Sequence of chain 1.F:
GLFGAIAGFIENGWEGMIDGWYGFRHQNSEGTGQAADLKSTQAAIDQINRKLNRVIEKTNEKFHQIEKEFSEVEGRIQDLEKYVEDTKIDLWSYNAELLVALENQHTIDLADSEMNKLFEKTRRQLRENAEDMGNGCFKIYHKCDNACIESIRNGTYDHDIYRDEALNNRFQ

A protein and the small-molecule ligand that binds it are described below.
Small molecule (SMILES): CC(=O)N[C@@H]1[C@@H](O)[C@H](O)[C@@H](CO)O[C@H]1O

Binding-site contacts:
Ligand atom C1 contacts residue GLU150 of chain 1.F at 3.5 Å.
Ligand atom O1 contacts residue SER151 of chain 1.F at 3.1 Å (h-bond).
Ligand atom O5 contacts residue GLU150 of chain 1.F at 3.2 Å.
Ligand atom C8 contacts residue THR156 of chain 1.F at 4.2 Å.
Ligand atom O5 contacts residue ALA147 of chain 1.F at 4.0 Å.
Ligand atom O6 contacts residue GLU150 of chain 1.F at 3.8 Å.
Ligand atom C8 contacts residue ASN154 of chain 1.F at 4.2 Å.
Ligand atom O7 contacts residue ASN154 of chain 1.F at 3.8 Å.
Ligand atom C7 contacts residue THR156 of chain 1.F at 4.2 Å.
Ligand atom O5 contacts residue SER151 of chain 1.F at 3.7 Å.
Ligand atom N2 contacts residue THR156 of chain 1.F at 3.3 Å.
Ligand atom C2 contacts residue ASN154 of chain 1.F at 3.8 Å.
Ligand atom N2 contacts residue ASN154 of chain 1.F at 2.9 Å (h-bond).
Ligand atom C2 contacts residue GLU150 of chain 1.F at 4.4 Å.
Ligand atom C1 contacts residue ASN154 of chain 1.F at 3.8 Å.
Ligand atom O1 contacts residue THR156 of chain 1.F at 3.6 Å.
Ligand atom C2 contacts residue THR156 of chain 1.F at 3.9 Å.
Ligand atom C6 contacts residue ALA147 of chain 1.F at 4.0 Å (hydrophobic).
Ligand atom C5 contacts residue ALA147 of chain 1.F at 4.2 Å (hydrophobic).
Ligand atom O1 contacts residue ASN154 of chain 1.F at 3.0 Å (h-bond).
Ligand atom C1 contacts residue SER151 of chain 1.F at 3.6 Å.
Ligand atom C7 contacts residue ASN154 of chain 1.F at 3.6 Å.
Ligand atom C3 contacts residue THR156 of chain 1.F at 4.4 Å.
Ligand atom O6 contacts residue ALA147 of chain 1.F at 4.2 Å.
Ligand atom O1 contacts residue GLU150 of chain 1.F at 2.7 Å.
Ligand atom C1 contacts residue THR156 of chain 1.F at 3.5 Å.